Binding-site contacts:
Ligand atom O7 contacts residue ASN44 of chain 1.A at 4.1 Å.
Ligand atom C8 contacts residue TYR65 of chain 1.A at 4.2 Å (hydrophobic).
Ligand atom C6 contacts residue ARG110 of chain 1.A at 3.7 Å.
Ligand atom C4 contacts residue ASN44 of chain 1.A at 4.3 Å.
Ligand atom C2 contacts residue LEU108 of chain 1.A at 3.4 Å (hydrophobic).
Ligand atom O7 contacts residue LEU108 of chain 1.A at 3.6 Å.
Ligand atom C8 contacts residue ASP107 of chain 1.A at 4.2 Å.
Ligand atom C1 contacts residue ASN44 of chain 1.A at 1.4 Å.
Ligand atom C7 contacts residue THR146 of chain 1.A at 4.1 Å.
Ligand atom C3 contacts residue LEU108 of chain 1.A at 3.5 Å (hydrophobic).
Ligand atom C8 contacts residue VAL62 of chain 1.A at 3.7 Å (hydrophobic).
Ligand atom C3 contacts residue ASN44 of chain 1.A at 3.9 Å.
Ligand atom O3 contacts residue LEU108 of chain 1.A at 4.2 Å.
Ligand atom O5 contacts residue ASN44 of chain 1.A at 2.4 Å (h-bond).
Ligand atom C5 contacts residue ARG110 of chain 1.A at 4.5 Å.
Ligand atom O4 contacts residue LEU108 of chain 1.A at 4.2 Å.
Ligand atom O6 contacts residue ARG110 of chain 1.A at 3.8 Å.
Ligand atom O7 contacts residue THR146 of chain 1.A at 3.3 Å.
Ligand atom C8 contacts residue THR146 of chain 1.A at 3.7 Å.
Ligand atom C8 contacts residue ILE109 of chain 1.A at 4.5 Å (hydrophobic).
Ligand atom C1 contacts residue LEU108 of chain 1.A at 3.6 Å (hydrophobic).
Ligand atom C2 contacts residue ASN44 of chain 1.A at 2.6 Å.
Ligand atom N2 contacts residue LEU108 of chain 1.A at 2.6 Å (h-bond).
Ligand atom C7 contacts residue ASN44 of chain 1.A at 3.7 Å.
Ligand atom C8 contacts residue LEU108 of chain 1.A at 3.6 Å (hydrophobic).
Ligand atom N2 contacts residue ASN44 of chain 1.A at 3.0 Å (h-bond).
Ligand atom C7 contacts residue LEU108 of chain 1.A at 3.6 Å (hydrophobic).
Ligand atom C5 contacts residue ASN44 of chain 1.A at 3.6 Å.

The protein below binds the small molecule below.
Small molecule (SMILES): CC(=O)N[C@H]1[C@H](O[C@H]2[C@H](O)[C@@H](NC(C)=O)CO[C@@H]2CO)O[C@H](CO)[C@@H](O[C@@H]2O[C@H](CO)[C@@H](O)[C@H](O[C@H]3O[C@H](CO)[C@@H](O)[C@H](O)[C@@H]3O)[C@@H]2O)[C@@H]1O

Sequence of chain 1.A:
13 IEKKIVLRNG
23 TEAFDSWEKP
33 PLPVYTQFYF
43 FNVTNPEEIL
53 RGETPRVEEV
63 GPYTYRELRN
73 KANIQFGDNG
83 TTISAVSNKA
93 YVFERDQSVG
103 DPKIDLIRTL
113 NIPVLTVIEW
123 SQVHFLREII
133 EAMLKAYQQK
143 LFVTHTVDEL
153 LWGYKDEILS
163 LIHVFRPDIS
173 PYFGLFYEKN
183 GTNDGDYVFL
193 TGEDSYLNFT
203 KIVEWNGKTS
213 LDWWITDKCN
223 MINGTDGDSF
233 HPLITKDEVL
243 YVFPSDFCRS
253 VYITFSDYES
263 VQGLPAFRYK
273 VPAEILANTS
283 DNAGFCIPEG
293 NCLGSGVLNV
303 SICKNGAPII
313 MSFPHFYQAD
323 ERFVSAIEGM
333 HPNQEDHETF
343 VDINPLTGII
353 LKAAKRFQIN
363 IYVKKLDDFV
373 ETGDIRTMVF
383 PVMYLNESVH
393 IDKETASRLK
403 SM